The protein below binds the small molecule below.
Small molecule (SMILES): CC(=O)N[C@H]1[C@H](O[C@H]2[C@H](O)[C@@H](NC(C)=O)CO[C@@H]2CO)O[C@H](CO)[C@@H](O)[C@@H]1O

Sequence of chain 1.B:
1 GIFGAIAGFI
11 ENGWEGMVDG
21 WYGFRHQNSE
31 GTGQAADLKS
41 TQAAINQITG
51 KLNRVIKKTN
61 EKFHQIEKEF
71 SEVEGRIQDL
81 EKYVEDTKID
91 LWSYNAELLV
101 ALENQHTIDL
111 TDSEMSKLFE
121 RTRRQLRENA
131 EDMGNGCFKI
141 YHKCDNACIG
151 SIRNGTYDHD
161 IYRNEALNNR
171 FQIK

Binding-site contacts:
Ligand atom C7 contacts residue GLY150 of chain 1.B at 4.3 Å.
Ligand atom C2 contacts residue ASN154 of chain 1.B at 2.5 Å.
Ligand atom N2 contacts residue ASN154 of chain 1.B at 2.6 Å (h-bond).
Ligand atom C4 contacts residue ASN154 of chain 1.B at 4.2 Å.
Ligand atom N2 contacts residue GLY150 of chain 1.B at 4.1 Å.
Ligand atom O5 contacts residue ASN154 of chain 1.B at 2.5 Å (h-bond).
Ligand atom C1 contacts residue ASN154 of chain 1.B at 1.4 Å.
Ligand atom C7 contacts residue ASN154 of chain 1.B at 3.9 Å.
Ligand atom C3 contacts residue ASN154 of chain 1.B at 3.6 Å.
Ligand atom C5 contacts residue ASN154 of chain 1.B at 3.6 Å.
Ligand atom C8 contacts residue GLY150 of chain 1.B at 3.6 Å.